Binding-site contacts:
Ligand atom C4 contacts residue ASN250 of chain 8.A at 3.4 Å.
Ligand atom C6' contacts residue TYR171 of chain 8.A at 3.3 Å (hydrophobic).
Ligand atom O'Q contacts residue ASN190 of chain 8.A at 3.8 Å.
Ligand atom O'Q contacts residue TYR171 of chain 8.A at 2.7 Å (h-bond).
Ligand atom O2 contacts residue PRO168 of chain 8.A at 3.2 Å.
Ligand atom O7' contacts residue TRP165 of chain 8.A at 3.3 Å.
Ligand atom N2' contacts residue HIS194 of chain 8.A at 3.9 Å.
Ligand atom O4 contacts residue ASN250 of chain 8.A at 2.9 Å (h-bond).
Ligand atom C7' contacts residue HIS194 of chain 8.A at 3.4 Å.
Ligand atom O4C contacts residue ARG167 of chain 8.A at 3.2 Å.
Ligand atom O3' contacts residue HIS194 of chain 8.A at 3.3 Å.
Ligand atom O4 contacts residue LYS249 of chain 8.A at 3.4 Å.
Ligand atom C6 contacts residue THR166 of chain 8.A at 3.6 Å.
Ligand atom C6' contacts residue ARG167 of chain 8.A at 3.8 Å.
Ligand atom C3' contacts residue LYS106 of chain 8.A at 3.8 Å.
Ligand atom C5' contacts residue ARG167 of chain 8.A at 3.9 Å.
Ligand atom O7' contacts residue HIS194 of chain 8.A at 3.5 Å.
Ligand atom C4 contacts residue THR166 of chain 8.A at 3.7 Å.
Ligand atom O2 contacts residue THR166 of chain 8.A at 3.4 Å (h-bond).
Ligand atom O4' contacts residue LYS106 of chain 8.A at 3.0 Å (salt-bridge).
Ligand atom O4' contacts residue ASN190 of chain 8.A at 2.6 Å (h-bond).
Ligand atom C8' contacts residue ASN135 of chain 8.A at 3.5 Å.
Ligand atom O'P contacts residue TYR171 of chain 8.A at 3.2 Å (h-bond).
Ligand atom C4' contacts residue LYS106 of chain 8.A at 3.8 Å.
Ligand atom O'P contacts residue ARG167 of chain 8.A at 2.8 Å (salt-bridge).
Ligand atom C5 contacts residue ASN250 of chain 8.A at 3.2 Å.
Ligand atom O3' contacts residue GLN191 of chain 8.A at 3.3 Å (h-bond).
Ligand atom C1C contacts residue THR166 of chain 8.A at 3.8 Å.
Ligand atom C8' contacts residue HIS194 of chain 8.A at 3.7 Å.
Ligand atom O5' contacts residue ARG167 of chain 8.A at 2.8 Å (salt-bridge).
Ligand atom O5C contacts residue ARG167 of chain 8.A at 3.8 Å.
Ligand atom C6 contacts residue ARG167 of chain 8.A at 3.5 Å.
Ligand atom N3 contacts residue THR166 of chain 8.A at 3.3 Å (h-bond).
Ligand atom O'P contacts residue GLN191 of chain 8.A at 3.4 Å.
Ligand atom C2 contacts residue THR166 of chain 8.A at 3.0 Å.
Ligand atom C1C contacts residue ARG167 of chain 8.A at 3.8 Å.
Ligand atom N1 contacts residue THR166 of chain 8.A at 3.2 Å (h-bond).
Ligand atom C1' contacts residue ARG167 of chain 8.A at 3.7 Å.
Ligand atom C4' contacts residue ASN190 of chain 8.A at 3.5 Å.
Ligand atom O3' contacts residue LYS106 of chain 8.A at 3.0 Å (salt-bridge).

The protein below binds the small molecule below.
Small molecule (SMILES): CC(=O)N[C@H]1[C@@H](O[P](=O)(O)O[P](=O)(O)OC[C@H]2O[C@@H](n3ccc(=O)[nH]c3=O)[C@H](O)[C@@H]2O)O[C@H](C(=O)O)[C@@H](O)[C@@H]1O

Sequence of chain 8.A:
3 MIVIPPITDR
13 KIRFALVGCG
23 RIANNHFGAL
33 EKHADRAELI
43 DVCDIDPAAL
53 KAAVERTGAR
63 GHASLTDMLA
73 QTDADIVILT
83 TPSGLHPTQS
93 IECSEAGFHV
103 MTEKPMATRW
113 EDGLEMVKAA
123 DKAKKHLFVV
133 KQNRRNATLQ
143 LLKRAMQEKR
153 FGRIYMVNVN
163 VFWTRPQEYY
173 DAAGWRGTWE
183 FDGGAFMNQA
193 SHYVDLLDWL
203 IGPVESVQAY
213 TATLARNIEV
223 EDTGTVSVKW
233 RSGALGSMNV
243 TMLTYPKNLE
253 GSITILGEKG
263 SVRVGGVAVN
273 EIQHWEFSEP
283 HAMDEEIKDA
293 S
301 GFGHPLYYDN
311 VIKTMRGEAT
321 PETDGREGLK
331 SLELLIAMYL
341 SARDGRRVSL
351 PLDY